The small molecule below binds the protein below.
Small molecule (SMILES): CC(=O)N[C@H]1[C@H](O[C@H]2[C@H](O)[C@@H](NC(C)=O)CO[C@@H]2CO)O[C@H](CO)[C@@H](O)[C@@H]1O

Sequence of chain 1.F:
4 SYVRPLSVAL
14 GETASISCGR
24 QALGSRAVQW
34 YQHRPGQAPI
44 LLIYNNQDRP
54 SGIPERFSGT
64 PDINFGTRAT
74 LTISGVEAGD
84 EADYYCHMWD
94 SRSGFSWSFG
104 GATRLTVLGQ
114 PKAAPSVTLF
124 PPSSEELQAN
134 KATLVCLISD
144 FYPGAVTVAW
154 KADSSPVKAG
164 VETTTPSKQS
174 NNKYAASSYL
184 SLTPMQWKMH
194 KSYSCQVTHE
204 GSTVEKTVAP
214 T

Sequence of chain 1.D:
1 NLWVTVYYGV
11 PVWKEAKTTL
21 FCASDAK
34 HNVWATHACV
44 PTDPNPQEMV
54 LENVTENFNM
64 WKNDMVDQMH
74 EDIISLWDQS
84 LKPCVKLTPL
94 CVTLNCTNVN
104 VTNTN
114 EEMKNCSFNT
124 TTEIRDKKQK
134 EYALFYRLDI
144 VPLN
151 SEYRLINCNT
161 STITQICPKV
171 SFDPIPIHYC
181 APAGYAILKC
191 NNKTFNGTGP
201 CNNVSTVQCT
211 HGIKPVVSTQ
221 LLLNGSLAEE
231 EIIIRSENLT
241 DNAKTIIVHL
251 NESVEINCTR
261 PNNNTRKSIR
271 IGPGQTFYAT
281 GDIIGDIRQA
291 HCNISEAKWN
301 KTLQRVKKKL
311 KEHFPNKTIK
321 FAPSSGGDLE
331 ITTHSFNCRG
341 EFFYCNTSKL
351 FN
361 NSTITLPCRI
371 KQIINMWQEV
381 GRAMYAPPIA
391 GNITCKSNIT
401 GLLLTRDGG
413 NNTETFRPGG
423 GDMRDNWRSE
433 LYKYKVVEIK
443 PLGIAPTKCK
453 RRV

Binding-site contacts:
Ligand atom O6 contacts residue ILE284 of chain 1.D at 3.3 Å.
Ligand atom C8 contacts residue ASN263 of chain 1.D at 4.3 Å.
Ligand atom O7 contacts residue ASN263 of chain 1.D at 3.0 Å (h-bond).
Ligand atom C7 contacts residue ASN263 of chain 1.D at 3.1 Å.
Ligand atom O7 contacts residue ILE284 of chain 1.D at 4.3 Å.
Ligand atom C1 contacts residue ASN263 of chain 1.D at 1.4 Å.
Ligand atom C5 contacts residue ILE284 of chain 1.D at 4.5 Å (hydrophobic).
Ligand atom N2 contacts residue ASN263 of chain 1.D at 2.9 Å (h-bond).
Ligand atom C2 contacts residue ASN263 of chain 1.D at 2.5 Å.
Ligand atom O5 contacts residue ASN263 of chain 1.D at 2.4 Å (h-bond).
Ligand atom C5 contacts residue ASN263 of chain 1.D at 3.7 Å.
Ligand atom C3 contacts residue ASN263 of chain 1.D at 3.8 Å.
Ligand atom C6 contacts residue ILE284 of chain 1.D at 3.6 Å (hydrophobic).
Ligand atom C4 contacts residue ASN263 of chain 1.D at 4.2 Å.
Ligand atom O5 contacts residue ILE284 of chain 1.D at 3.9 Å.
Ligand atom O7 contacts residue PHE68 of chain 1.F at 4.2 Å.